Sequence of chain 6.A:
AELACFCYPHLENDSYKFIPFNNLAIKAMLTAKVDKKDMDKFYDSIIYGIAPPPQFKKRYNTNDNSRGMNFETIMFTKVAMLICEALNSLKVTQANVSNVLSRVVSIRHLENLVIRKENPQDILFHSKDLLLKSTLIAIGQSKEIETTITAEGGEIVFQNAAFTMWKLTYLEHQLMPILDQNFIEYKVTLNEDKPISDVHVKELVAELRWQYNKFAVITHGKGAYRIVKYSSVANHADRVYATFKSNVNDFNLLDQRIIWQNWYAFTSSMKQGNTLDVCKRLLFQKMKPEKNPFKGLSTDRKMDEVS

This protein binds this small molecule.
Small molecule (SMILES): Nc1ncnc2c1ncn2[C@@H]1O[C@H](COP(=O)(O)OP(=O)(O)OP(O)(O)=S)[C@@H](O)[C@H]1O

Binding-site contacts:
Ligand atom O2B contacts residue LYS223 of chain 6.A at 2.7 Å (salt-bridge).
Ligand atom O2' contacts residue ARG240 of chain 6.A at 3.5 Å.
Ligand atom C3' contacts residue ARG240 of chain 6.A at 3.8 Å.
Ligand atom C3' contacts residue THR244 of chain 6.A at 3.7 Å.
Ligand atom C1' contacts residue ARG240 of chain 6.A at 3.5 Å.
Ligand atom S1G contacts residue ARG227 of chain 6.A at 3.2 Å (salt-bridge).
Ligand atom O3' contacts residue ARG240 of chain 6.A at 3.9 Å.
Ligand atom C6 contacts residue ARG109 of chain 6.A at 4.2 Å.
Ligand atom C5' contacts residue HIS221 of chain 6.A at 3.9 Å.
Ligand atom O4' contacts residue ARG240 of chain 6.A at 4.1 Å.
Ligand atom O2G contacts residue LYS223 of chain 6.A at 3.6 Å.
Ligand atom O5' contacts residue HIS221 of chain 6.A at 3.9 Å.
Ligand atom S1G contacts residue HIS221 of chain 6.A at 4.0 Å.
Ligand atom O3G contacts residue LYS188 of chain 6.A at 3.2 Å (salt-bridge).
Ligand atom N3 contacts residue ARG240 of chain 6.A at 3.8 Å.
Ligand atom C5' contacts residue ARG240 of chain 6.A at 3.4 Å.
Ligand atom C4' contacts residue ARG240 of chain 6.A at 4.1 Å.
Ligand atom O3A contacts residue HIS221 of chain 6.A at 3.5 Å (h-bond).
Ligand atom O1A contacts residue ARG227 of chain 6.A at 3.1 Å (salt-bridge).
Ligand atom O2G contacts residue HIS221 of chain 6.A at 4.3 Å.
Ligand atom N9 contacts residue ARG240 of chain 6.A at 3.9 Å.
Ligand atom O3B contacts residue ARG227 of chain 6.A at 3.9 Å.
Ligand atom N6 contacts residue MET177 of chain 6.A at 4.3 Å.
Ligand atom PG contacts residue ARG227 of chain 6.A at 3.4 Å.
Ligand atom PA contacts residue HIS221 of chain 6.A at 4.2 Å.
Ligand atom O3' contacts residue THR244 of chain 6.A at 2.7 Å (h-bond).
Ligand atom C2 contacts residue ARG109 of chain 6.A at 3.6 Å.
Ligand atom O3G contacts residue GLU153 of chain 6.A at 4.2 Å.
Ligand atom PG contacts residue HIS221 of chain 6.A at 4.0 Å.
Ligand atom N6 contacts residue ARG109 of chain 6.A at 4.3 Å.
Ligand atom PB contacts residue HIS221 of chain 6.A at 3.9 Å.
Ligand atom O3B contacts residue HIS221 of chain 6.A at 3.0 Å (h-bond).
Ligand atom C2' contacts residue ARG240 of chain 6.A at 4.0 Å.
Ligand atom O2A contacts residue SER107 of chain 6.A at 3.9 Å.
Ligand atom O5' contacts residue ARG240 of chain 6.A at 3.7 Å.
Ligand atom O3G contacts residue ARG227 of chain 6.A at 2.9 Å (salt-bridge).
Ligand atom PB contacts residue LYS223 of chain 6.A at 4.1 Å.
Ligand atom O1A contacts residue HIS221 of chain 6.A at 4.0 Å.
Ligand atom C4 contacts residue ARG240 of chain 6.A at 4.1 Å.
Ligand atom N1 contacts residue ARG109 of chain 6.A at 3.3 Å (salt-bridge).